Binding-site contacts:
Ligand atom OP2 contacts residue ARG202 of chain 57.A at 3.6 Å.
Ligand atom O2' contacts residue ARG55 of chain 57.B at 3.1 Å (salt-bridge).
Ligand atom C1' contacts residue ARG68 of chain 57.B at 3.8 Å.
Ligand atom C1' contacts residue TRP21 of chain 60.B at 3.9 Å (hydrophobic).
Ligand atom O2' contacts residue TYR19 of chain 59.B at 3.7 Å.
Ligand atom OP1 contacts residue MET15 of chain 60.B at 3.1 Å.
Ligand atom C2 contacts residue ALA56 of chain 57.B at 3.8 Å (hydrophobic).
Ligand atom N1 contacts residue ALA56 of chain 57.B at 3.2 Å (h-bond).
Ligand atom O4' contacts residue ARG68 of chain 57.B at 3.0 Å (salt-bridge).
Ligand atom C2' contacts residue THR17 of chain 60.B at 3.7 Å.
Ligand atom O2' contacts residue CYS203 of chain 57.A at 3.3 Å (h-bond).
Ligand atom O2' contacts residue THR17 of chain 60.B at 2.8 Å.
Ligand atom C2 contacts residue TRP21 of chain 60.B at 3.2 Å (hydrophobic).
Ligand atom O3' contacts residue CYS203 of chain 57.A at 4.0 Å.
Ligand atom O2 contacts residue TYR58 of chain 57.B at 3.6 Å.
Ligand atom OP2 contacts residue THR17 of chain 60.B at 3.5 Å.
Ligand atom C6 contacts residue TYR58 of chain 57.B at 3.8 Å (hydrophobic).
Ligand atom O2' contacts residue THR44 of chain 57.B at 3.9 Å.
Ligand atom OP1 contacts residue TYR19 of chain 59.B at 3.6 Å (h-bond).
Ligand atom C2 contacts residue ARG55 of chain 57.B at 3.1 Å.
Ligand atom O4' contacts residue ARG202 of chain 57.A at 3.9 Å.
Ligand atom N6 contacts residue TYR58 of chain 57.B at 3.5 Å (h-bond).
Ligand atom C4' contacts residue TYR19 of chain 59.B at 3.8 Å (hydrophobic).
Ligand atom O2 contacts residue TRP21 of chain 60.B at 2.9 Å.
Ligand atom C5' contacts residue ARG202 of chain 57.A at 3.9 Å.
Ligand atom N3 contacts residue TRP21 of chain 60.B at 3.2 Å.
Ligand atom N3 contacts residue ARG55 of chain 57.B at 3.2 Å (salt-bridge).
Ligand atom N1 contacts residue ARG68 of chain 57.B at 3.9 Å.
Ligand atom P contacts residue THR17 of chain 60.B at 3.9 Å.
Ligand atom C4 contacts residue TRP21 of chain 60.B at 3.7 Å (hydrophobic).
Ligand atom C2 contacts residue TYR58 of chain 57.B at 3.8 Å (hydrophobic).
Ligand atom O2' contacts residue LEU41 of chain 57.B at 3.8 Å.
Ligand atom OP1 contacts residue THR17 of chain 60.B at 3.7 Å.
Ligand atom O4 contacts residue TRP21 of chain 60.B at 3.4 Å.
Ligand atom C2' contacts residue ARG55 of chain 57.B at 3.4 Å.
Ligand atom N1 contacts residue TYR58 of chain 57.B at 3.5 Å.
Ligand atom O3' contacts residue TYR19 of chain 59.B at 3.0 Å (h-bond).
Ligand atom O2' contacts residue ARG55 of chain 57.B at 3.8 Å.
Ligand atom N1 contacts residue TRP21 of chain 60.B at 3.8 Å.
Ligand atom OP2 contacts residue ARG55 of chain 57.B at 2.9 Å (salt-bridge).

Sequence of chain 57.A:
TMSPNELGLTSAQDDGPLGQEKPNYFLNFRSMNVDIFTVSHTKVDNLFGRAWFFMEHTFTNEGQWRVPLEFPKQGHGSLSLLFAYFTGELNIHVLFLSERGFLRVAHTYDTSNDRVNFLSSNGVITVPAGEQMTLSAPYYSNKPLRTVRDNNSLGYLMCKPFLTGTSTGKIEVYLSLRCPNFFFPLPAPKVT

Sequence of chain 59.B:
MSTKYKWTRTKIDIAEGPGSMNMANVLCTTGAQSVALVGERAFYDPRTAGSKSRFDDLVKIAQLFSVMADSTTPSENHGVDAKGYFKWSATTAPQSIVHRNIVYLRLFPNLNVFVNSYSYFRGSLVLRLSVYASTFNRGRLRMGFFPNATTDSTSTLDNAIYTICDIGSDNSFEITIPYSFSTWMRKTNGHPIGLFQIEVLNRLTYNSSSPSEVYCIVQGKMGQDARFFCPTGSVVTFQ

Sequence of chain 60.B:
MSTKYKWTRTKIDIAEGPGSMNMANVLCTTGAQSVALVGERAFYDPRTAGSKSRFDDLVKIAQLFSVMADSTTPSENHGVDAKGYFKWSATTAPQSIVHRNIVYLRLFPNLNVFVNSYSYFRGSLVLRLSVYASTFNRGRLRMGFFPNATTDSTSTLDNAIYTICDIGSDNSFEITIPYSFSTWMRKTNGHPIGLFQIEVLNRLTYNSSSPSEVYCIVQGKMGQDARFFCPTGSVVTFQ

This protein binds this small molecule.
Small molecule (SMILES): Nc1ncnc2c1ncn2[C@@H]1O[C@H](CO)[C@@H](O[P](=O)(O)OC[C@H]2O[C@@H](n3ccc(=O)[nH]c3=O)[C@H](O)[C@@H]2O[P](=O)(O)OC[C@H]2O[C@@H](n3ccc(=O)[nH]c3=O)[C@H](O)[C@@H]2O[P](=O)(O)OC[C@H]2O[C@@H](n3ccc(=O)[nH]c3=O)[C@H](O)[C@@H]2O[P](=O)(O)OC[C@H]2O[C@@H](n3ccc(=O)[nH]c3=O)[C@H](O)[C@@H]2O[P](=O)(O)OC[C@H]2O[C@@H](n3ccc(=O)[nH]c3=O)[C@H](O)[C@@H]2O)[C@H]1O

Sequence of chain 57.B:
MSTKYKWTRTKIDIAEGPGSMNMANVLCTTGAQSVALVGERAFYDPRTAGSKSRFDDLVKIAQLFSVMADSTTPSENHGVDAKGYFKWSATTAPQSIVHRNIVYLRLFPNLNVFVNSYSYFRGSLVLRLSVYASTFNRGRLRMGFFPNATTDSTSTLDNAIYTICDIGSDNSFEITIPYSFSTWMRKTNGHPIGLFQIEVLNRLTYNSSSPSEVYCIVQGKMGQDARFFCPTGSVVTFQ